Binding-site contacts:
Ligand atom O6 contacts residue ARG161 of chain 2.A at 3.0 Å (salt-bridge).
Ligand atom C2 contacts residue ARG194 of chain 2.A at 4.0 Å.
Ligand atom C9 contacts residue PRO196 of chain 2.A at 3.7 Å (hydrophobic).
Ligand atom CB' contacts residue ARG194 of chain 2.A at 4.1 Å.
Ligand atom C5' contacts residue ARG194 of chain 2.A at 3.4 Å.
Ligand atom C7' contacts residue ARG194 of chain 2.A at 3.6 Å.
Ligand atom O6 contacts residue TYR191 of chain 2.A at 3.7 Å.
Ligand atom C9 contacts residue GLY160 of chain 2.A at 3.5 Å.
Ligand atom N1' contacts residue TYR191 of chain 2.A at 3.7 Å.
Ligand atom C2' contacts residue ARG194 of chain 2.A at 3.6 Å.
Ligand atom C8' contacts residue GLY190 of chain 2.A at 4.0 Å.
Ligand atom C5 contacts residue LYS135 of chain 2.A at 4.1 Å.
Ligand atom N1' contacts residue ARG194 of chain 2.A at 3.6 Å (salt-bridge).
Ligand atom C10 contacts residue ARG194 of chain 2.A at 3.5 Å.
Ligand atom C2 contacts residue TYR191 of chain 2.A at 4.0 Å (hydrophobic).
Ligand atom C9 contacts residue ILE311 of chain 2.A at 3.4 Å (hydrophobic).
Ligand atom C8' contacts residue NHE1 of chain 2.E at 3.3 Å.
Ligand atom N1 contacts residue TYR191 of chain 2.A at 3.4 Å.
Ligand atom C3' contacts residue ARG194 of chain 2.A at 3.7 Å.
Ligand atom C5 contacts residue TYR191 of chain 2.A at 3.7 Å (hydrophobic).
Ligand atom O6 contacts residue GLY160 of chain 2.A at 3.9 Å.
Ligand atom N1 contacts residue LYS135 of chain 2.A at 3.9 Å.
Ligand atom C8' contacts residue TYR191 of chain 2.A at 4.0 Å (hydrophobic).
Ligand atom C6' contacts residue ARG194 of chain 2.A at 3.6 Å.
Ligand atom C7 contacts residue ILE311 of chain 2.A at 4.0 Å (hydrophobic).
Ligand atom OC' contacts residue ARG194 of chain 2.A at 3.6 Å (salt-bridge).
Ligand atom N3 contacts residue ARG194 of chain 2.A at 3.4 Å (salt-bridge).
Ligand atom CA' contacts residue ARG194 of chain 2.A at 3.9 Å.
Ligand atom C4' contacts residue NHE1 of chain 2.E at 3.9 Å.
Ligand atom C8 contacts residue ARG194 of chain 2.A at 3.8 Å.
Ligand atom C5' contacts residue NHE1 of chain 2.E at 3.9 Å.
Ligand atom C9 contacts residue ARG161 of chain 2.A at 4.0 Å.
Ligand atom C10 contacts residue MET195 of chain 2.A at 4.0 Å (hydrophobic).
Ligand atom C7' contacts residue GLY190 of chain 2.A at 3.9 Å.
Ligand atom C4' contacts residue ARG194 of chain 2.A at 3.5 Å.
Ligand atom C9' contacts residue NHE1 of chain 2.E at 3.9 Å.
Ligand atom C7 contacts residue ASP312 of chain 2.A at 3.5 Å.
Ligand atom O6 contacts residue LYS135 of chain 2.A at 3.2 Å (salt-bridge).
Ligand atom C10 contacts residue TYR191 of chain 2.A at 3.8 Å (hydrophobic).
Ligand atom C7' contacts residue TYR191 of chain 2.A at 3.6 Å (hydrophobic).

Sequence of chain 2.A:
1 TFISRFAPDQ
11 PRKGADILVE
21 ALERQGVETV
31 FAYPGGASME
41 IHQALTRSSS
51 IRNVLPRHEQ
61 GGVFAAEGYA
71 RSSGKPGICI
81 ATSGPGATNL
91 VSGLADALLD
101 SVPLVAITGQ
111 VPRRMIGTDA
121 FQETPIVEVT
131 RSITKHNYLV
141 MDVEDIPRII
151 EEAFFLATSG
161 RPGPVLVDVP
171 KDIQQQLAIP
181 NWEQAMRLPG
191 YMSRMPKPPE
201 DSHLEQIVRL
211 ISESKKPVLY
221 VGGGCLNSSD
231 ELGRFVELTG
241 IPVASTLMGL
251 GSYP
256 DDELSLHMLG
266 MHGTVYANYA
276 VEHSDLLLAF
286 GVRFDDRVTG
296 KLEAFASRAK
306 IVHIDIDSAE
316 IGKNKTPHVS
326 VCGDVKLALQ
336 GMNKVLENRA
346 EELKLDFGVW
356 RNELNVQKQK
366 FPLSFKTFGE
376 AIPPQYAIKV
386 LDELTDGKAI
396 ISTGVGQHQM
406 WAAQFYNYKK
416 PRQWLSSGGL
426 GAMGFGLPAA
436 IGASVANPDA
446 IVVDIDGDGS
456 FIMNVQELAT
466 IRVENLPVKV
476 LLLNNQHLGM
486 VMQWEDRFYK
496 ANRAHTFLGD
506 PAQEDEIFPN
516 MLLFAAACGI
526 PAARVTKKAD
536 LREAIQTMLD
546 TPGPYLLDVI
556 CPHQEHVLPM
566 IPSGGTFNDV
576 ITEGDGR

The protein below binds the small molecule below.
Small molecule (SMILES): CC(C)[C@@]1(C)N=C(c2nc3ccccc3cc2C(=O)O)NC1=O